The small molecule below binds the protein below.
Small molecule (SMILES): CC(=O)N[C@@H]1[C@@H](O)[C@H](O)[C@@H](CO)O[C@H]1O

Binding-site contacts:
Ligand atom C7 contacts residue ASN118 of chain 16.E at 3.3 Å.
Ligand atom O7 contacts residue ASP67 of chain 16.E at 4.3 Å.
Ligand atom C8 contacts residue ASP67 of chain 16.E at 4.0 Å.
Ligand atom C3 contacts residue ASN118 of chain 16.E at 3.8 Å.
Ligand atom C1 contacts residue SER66 of chain 16.E at 4.4 Å.
Ligand atom C1 contacts residue ASN118 of chain 16.E at 1.4 Å.
Ligand atom C8 contacts residue TYR90 of chain 16.E at 3.6 Å (hydrophobic).
Ligand atom O5 contacts residue SER66 of chain 16.E at 4.3 Å.
Ligand atom O7 contacts residue SER66 of chain 16.E at 3.6 Å.
Ligand atom N2 contacts residue ASN118 of chain 16.E at 2.9 Å (h-bond).
Ligand atom O6 contacts residue THR120 of chain 16.E at 3.5 Å (h-bond).
Ligand atom O6 contacts residue THR89 of chain 16.E at 3.8 Å.
Ligand atom O6 contacts residue PHE119 of chain 16.E at 3.2 Å (h-bond).
Ligand atom C6 contacts residue THR120 of chain 16.E at 4.0 Å.
Ligand atom C4 contacts residue ASN118 of chain 16.E at 4.2 Å.
Ligand atom O7 contacts residue ASN118 of chain 16.E at 3.4 Å (h-bond).
Ligand atom C2 contacts residue ASN118 of chain 16.E at 2.5 Å.
Ligand atom O5 contacts residue ASN118 of chain 16.E at 2.4 Å (h-bond).
Ligand atom O6 contacts residue ASN118 of chain 16.E at 4.1 Å.
Ligand atom C5 contacts residue ASN118 of chain 16.E at 3.6 Å.
Ligand atom N2 contacts residue TYR90 of chain 16.E at 4.2 Å.
Ligand atom O5 contacts residue THR120 of chain 16.E at 3.7 Å.
Ligand atom C7 contacts residue TYR90 of chain 16.E at 4.2 Å (hydrophobic).
Ligand atom C8 contacts residue ASN118 of chain 16.E at 4.3 Å.
Ligand atom C5 contacts residue THR120 of chain 16.E at 4.5 Å.
Ligand atom C7 contacts residue ASP67 of chain 16.E at 4.3 Å.

Sequence of chain 16.E:
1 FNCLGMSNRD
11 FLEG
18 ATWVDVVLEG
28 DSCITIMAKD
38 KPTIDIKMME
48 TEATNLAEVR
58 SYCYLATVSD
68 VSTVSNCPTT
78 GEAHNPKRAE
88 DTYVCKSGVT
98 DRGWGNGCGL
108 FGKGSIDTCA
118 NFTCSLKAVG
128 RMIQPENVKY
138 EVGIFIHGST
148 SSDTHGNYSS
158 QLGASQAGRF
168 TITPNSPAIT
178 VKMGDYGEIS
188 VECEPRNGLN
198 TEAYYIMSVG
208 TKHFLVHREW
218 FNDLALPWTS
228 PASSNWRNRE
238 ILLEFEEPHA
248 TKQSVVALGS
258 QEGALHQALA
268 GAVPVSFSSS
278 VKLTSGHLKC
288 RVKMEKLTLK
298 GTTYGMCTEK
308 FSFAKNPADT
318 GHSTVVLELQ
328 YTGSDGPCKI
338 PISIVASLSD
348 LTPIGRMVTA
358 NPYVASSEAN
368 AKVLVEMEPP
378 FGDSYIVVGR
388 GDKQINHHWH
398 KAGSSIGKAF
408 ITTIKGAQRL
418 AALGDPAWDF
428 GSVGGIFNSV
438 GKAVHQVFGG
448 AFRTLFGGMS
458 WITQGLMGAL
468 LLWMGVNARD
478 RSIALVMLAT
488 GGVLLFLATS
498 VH